Binding-site contacts:
Ligand atom C7 contacts residue VAL169 of chain 1.B at 3.8 Å (hydrophobic).
Ligand atom C10 contacts residue LEU173 of chain 1.B at 4.2 Å (hydrophobic).
Ligand atom PB contacts residue SER43 of chain 1.B at 4.1 Å.
Ligand atom C14 contacts residue PHE278 of chain 1.B at 4.1 Å (hydrophobic).
Ligand atom C11 contacts residue LEU201 of chain 1.B at 3.7 Å (hydrophobic).
Ligand atom O3B contacts residue SER43 of chain 1.B at 3.4 Å (h-bond).
Ligand atom C2 contacts residue PHE44 of chain 1.B at 3.9 Å (hydrophobic).
Ligand atom C13 contacts residue LEU173 of chain 1.B at 4.1 Å (hydrophobic).
Ligand atom C8 contacts residue VAL169 of chain 1.B at 3.8 Å (hydrophobic).
Ligand atom O1B contacts residue ARG42 of chain 1.B at 4.0 Å.
Ligand atom C14 contacts residue LEU173 of chain 1.B at 3.5 Å (hydrophobic).
Ligand atom O3A contacts residue ASN205 of chain 1.B at 3.8 Å.
Ligand atom O3B contacts residue ARG208 of chain 1.B at 3.5 Å (salt-bridge).
Ligand atom C15 contacts residue ALA194 of chain 1.B at 4.1 Å (hydrophobic).
Ligand atom C15 contacts residue MET197 of chain 1.B at 3.6 Å (hydrophobic).
Ligand atom C10 contacts residue GLY170 of chain 1.B at 3.8 Å.
Ligand atom C15 contacts residue SER174 of chain 1.B at 3.8 Å.
Ligand atom C9 contacts residue LEU201 of chain 1.B at 3.8 Å (hydrophobic).
Ligand atom C10 contacts residue VAL169 of chain 1.B at 4.0 Å (hydrophobic).
Ligand atom O1A contacts residue ARG67 of chain 1.B at 3.2 Å (salt-bridge).
Ligand atom C1 contacts residue ASN205 of chain 1.B at 3.5 Å.
Ligand atom C13 contacts residue GLY170 of chain 1.B at 3.7 Å.
Ligand atom C1 contacts residue PHE44 of chain 1.B at 4.0 Å (hydrophobic).
Ligand atom C14 contacts residue CYS279 of chain 1.B at 4.0 Å (hydrophobic).
Ligand atom C5 contacts residue LEU201 of chain 1.B at 3.8 Å (hydrophobic).
Ligand atom C12 contacts residue MET197 of chain 1.B at 3.5 Å (hydrophobic).
Ligand atom C12 contacts residue GLY198 of chain 1.B at 4.0 Å.
Ligand atom O1B contacts residue SER43 of chain 1.B at 3.4 Å (h-bond).
Ligand atom C4 contacts residue GLN202 of chain 1.B at 3.2 Å.
Ligand atom C12 contacts residue GLY170 of chain 1.B at 3.4 Å.
Ligand atom C10 contacts residue GLY198 of chain 1.B at 4.2 Å.
Ligand atom C4 contacts residue ASN205 of chain 1.B at 3.9 Å.
Ligand atom C9 contacts residue PHE44 of chain 1.B at 3.6 Å (hydrophobic).
Ligand atom C13 contacts residue MET197 of chain 1.B at 3.8 Å (hydrophobic).
Ligand atom C15 contacts residue GLY170 of chain 1.B at 3.5 Å.
Ligand atom C15 contacts residue TYR266 of chain 1.B at 3.6 Å (hydrophobic).
Ligand atom O2A contacts residue PHE44 of chain 1.B at 4.1 Å.
Ligand atom S1 contacts residue ASN205 of chain 1.B at 3.9 Å.
Ligand atom C8 contacts residue LEU201 of chain 1.B at 3.8 Å (hydrophobic).
Ligand atom C7 contacts residue ALA166 of chain 1.B at 4.0 Å (hydrophobic).

This protein binds this small molecule.
Small molecule (SMILES): CC(C)=CCC/C(C)=C/CC/C(C)=C/CS[P](=O)(O)OP(=O)(O)O

Sequence of chain 1.B:
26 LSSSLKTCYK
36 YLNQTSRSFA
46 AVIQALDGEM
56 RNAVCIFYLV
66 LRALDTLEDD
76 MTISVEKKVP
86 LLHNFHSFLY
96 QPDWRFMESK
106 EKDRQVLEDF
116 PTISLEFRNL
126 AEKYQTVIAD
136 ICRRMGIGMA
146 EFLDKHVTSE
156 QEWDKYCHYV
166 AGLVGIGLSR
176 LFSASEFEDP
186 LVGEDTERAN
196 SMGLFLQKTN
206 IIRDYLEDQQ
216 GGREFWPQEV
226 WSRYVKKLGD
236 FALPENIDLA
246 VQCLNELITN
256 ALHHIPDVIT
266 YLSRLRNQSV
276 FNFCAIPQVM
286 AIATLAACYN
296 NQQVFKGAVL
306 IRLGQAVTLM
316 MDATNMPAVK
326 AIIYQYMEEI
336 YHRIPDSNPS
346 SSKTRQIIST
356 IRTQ